Sequence of chain 1.A:
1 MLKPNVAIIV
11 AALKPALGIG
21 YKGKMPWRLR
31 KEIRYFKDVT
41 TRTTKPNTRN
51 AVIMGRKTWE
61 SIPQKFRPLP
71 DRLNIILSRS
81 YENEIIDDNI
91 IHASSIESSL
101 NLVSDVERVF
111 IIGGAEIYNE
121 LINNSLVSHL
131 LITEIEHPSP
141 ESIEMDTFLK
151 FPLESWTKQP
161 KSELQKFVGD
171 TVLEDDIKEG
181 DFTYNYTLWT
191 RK

A protein and the small-molecule ligand that binds it are described below.
Small molecule (SMILES): NCC(=O)O

Binding-site contacts:
Ligand atom O contacts residue SER128 of chain 1.A at 3.5 Å (h-bond).
Ligand atom N contacts residue ARG108 of chain 1.A at 3.3 Å.
Ligand atom CA contacts residue ALA7 of chain 1.A at 3.7 Å (hydrophobic).
Ligand atom O contacts residue VAL6 of chain 1.A at 3.8 Å.
Ligand atom C contacts residue VAL6 of chain 1.A at 4.5 Å (hydrophobic).
Ligand atom O contacts residue HIS129 of chain 1.A at 3.2 Å (h-bond).
Ligand atom C contacts residue ARG108 of chain 1.A at 4.5 Å.
Ligand atom CA contacts residue ASN5 of chain 1.A at 3.6 Å.
Ligand atom C contacts residue PHE167 of chain 1.A at 4.0 Å (hydrophobic).
Ligand atom OXT contacts residue PHE167 of chain 1.A at 3.5 Å.
Ligand atom C contacts residue ASN5 of chain 1.A at 4.0 Å.
Ligand atom N contacts residue VAL6 of chain 1.A at 4.1 Å.
Ligand atom O contacts residue ALA7 of chain 1.A at 4.0 Å.
Ligand atom C contacts residue ALA7 of chain 1.A at 4.1 Å (hydrophobic).
Ligand atom C contacts residue HIS129 of chain 1.A at 4.3 Å.
Ligand atom CA contacts residue ARG108 of chain 1.A at 3.8 Å.
Ligand atom O contacts residue PHE167 of chain 1.A at 4.4 Å.
Ligand atom N contacts residue ASN5 of chain 1.A at 2.7 Å (h-bond).
Ligand atom CA contacts residue VAL6 of chain 1.A at 4.1 Å (hydrophobic).
Ligand atom N contacts residue VAL109 of chain 1.A at 2.8 Å (h-bond).
Ligand atom CA contacts residue VAL109 of chain 1.A at 3.5 Å (hydrophobic).
Ligand atom N contacts residue ALA7 of chain 1.A at 4.3 Å.
Ligand atom O contacts residue ASN5 of chain 1.A at 4.0 Å.
Ligand atom OXT contacts residue ARG108 of chain 1.A at 3.9 Å.